Binding-site contacts:
Ligand atom N2 contacts residue ASN63 of chain 1.A at 2.9 Å (h-bond).
Ligand atom C2 contacts residue ASN63 of chain 1.A at 2.4 Å.
Ligand atom C6 contacts residue ASN63 of chain 1.A at 4.5 Å.
Ligand atom C6 contacts residue TYR94 of chain 1.A at 4.1 Å (hydrophobic).
Ligand atom C7 contacts residue GLU62 of chain 1.A at 4.3 Å.
Ligand atom C5 contacts residue ASN63 of chain 1.A at 3.5 Å.
Ligand atom C3 contacts residue ASN63 of chain 1.A at 3.7 Å.
Ligand atom C8 contacts residue GLU62 of chain 1.A at 3.3 Å.
Ligand atom O5 contacts residue ASN63 of chain 1.A at 2.2 Å (h-bond).
Ligand atom C7 contacts residue ASN63 of chain 1.A at 3.1 Å.
Ligand atom C1 contacts residue ASN63 of chain 1.A at 1.4 Å.
Ligand atom O6 contacts residue ASN63 of chain 1.A at 4.5 Å.
Ligand atom C8 contacts residue ASN63 of chain 1.A at 4.4 Å.
Ligand atom C5 contacts residue TYR94 of chain 1.A at 4.4 Å (hydrophobic).
Ligand atom O6 contacts residue TYR94 of chain 1.A at 3.0 Å (h-bond).
Ligand atom O5 contacts residue TYR94 of chain 1.A at 3.5 Å (h-bond).
Ligand atom C4 contacts residue ASN63 of chain 1.A at 4.1 Å.
Ligand atom O7 contacts residue ASN63 of chain 1.A at 2.8 Å (h-bond).
Ligand atom C1 contacts residue TYR94 of chain 1.A at 4.3 Å (hydrophobic).

Sequence of chain 1.A:
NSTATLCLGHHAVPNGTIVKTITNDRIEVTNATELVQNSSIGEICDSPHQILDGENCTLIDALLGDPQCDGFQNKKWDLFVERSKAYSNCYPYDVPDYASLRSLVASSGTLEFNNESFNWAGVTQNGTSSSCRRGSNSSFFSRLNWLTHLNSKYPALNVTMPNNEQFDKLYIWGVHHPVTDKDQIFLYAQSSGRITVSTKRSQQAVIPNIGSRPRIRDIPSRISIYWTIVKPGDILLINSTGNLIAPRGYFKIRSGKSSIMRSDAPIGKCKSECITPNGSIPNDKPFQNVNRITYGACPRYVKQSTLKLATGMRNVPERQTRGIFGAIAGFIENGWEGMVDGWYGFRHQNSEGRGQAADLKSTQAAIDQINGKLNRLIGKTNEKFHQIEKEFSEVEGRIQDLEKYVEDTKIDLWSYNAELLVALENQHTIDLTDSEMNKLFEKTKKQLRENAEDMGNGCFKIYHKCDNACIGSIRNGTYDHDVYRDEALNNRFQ

The small molecule below binds the protein below.
Small molecule (SMILES): CC(=O)N[C@H]1[C@H](O[C@H]2[C@H](O)[C@@H](NC(C)=O)CO[C@@H]2CO)O[C@H](CO)[C@@H](O[C@@H]2O[C@H](CO)[C@@H](O)[C@H](O)[C@@H]2O)[C@@H]1O